Binding-site contacts:
Ligand atom N6 contacts residue LEU176 of chain 1.A at 4.3 Å.
Ligand atom N9 contacts residue GLU124 of chain 1.A at 2.9 Å (salt-bridge).
Ligand atom C6 contacts residue VAL60 of chain 1.A at 4.1 Å (hydrophobic).
Ligand atom C2 contacts residue VAL126 of chain 1.A at 3.4 Å (hydrophobic).
Ligand atom C2 contacts residue ALA73 of chain 1.A at 4.2 Å (hydrophobic).
Ligand atom N1 contacts residue VAL126 of chain 1.A at 4.3 Å.
Ligand atom N3 contacts residue ALA73 of chain 1.A at 3.6 Å.
Ligand atom N9 contacts residue VAL107 of chain 1.A at 3.7 Å.
Ligand atom N7 contacts residue MET123 of chain 1.A at 3.9 Å.
Ligand atom N1 contacts residue LEU176 of chain 1.A at 3.5 Å.
Ligand atom N7 contacts residue THR186 of chain 1.A at 3.6 Å.
Ligand atom C6 contacts residue LEU176 of chain 1.A at 4.0 Å (hydrophobic).
Ligand atom C5 contacts residue VAL60 of chain 1.A at 4.2 Å (hydrophobic).
Ligand atom C5 contacts residue ALA73 of chain 1.A at 3.8 Å (hydrophobic).
Ligand atom N9 contacts residue ALA73 of chain 1.A at 3.5 Å.
Ligand atom C2 contacts residue PHE330 of chain 1.A at 3.7 Å (hydrophobic).
Ligand atom N6 contacts residue VAL60 of chain 1.A at 4.0 Å.
Ligand atom N9 contacts residue VAL126 of chain 1.A at 4.1 Å.
Ligand atom C2 contacts residue LEU176 of chain 1.A at 3.7 Å (hydrophobic).
Ligand atom C2 contacts residue LEU52 of chain 1.A at 3.9 Å (hydrophobic).
Ligand atom N3 contacts residue GLU124 of chain 1.A at 3.8 Å.
Ligand atom C4 contacts residue VAL126 of chain 1.A at 4.0 Å (hydrophobic).
Ligand atom N3 contacts residue TYR125 of chain 1.A at 3.8 Å.
Ligand atom C4 contacts residue ALA73 of chain 1.A at 3.4 Å (hydrophobic).
Ligand atom N9 contacts residue THR186 of chain 1.A at 4.3 Å.
Ligand atom N9 contacts residue MET123 of chain 1.A at 4.1 Å.
Ligand atom C8 contacts residue GLU124 of chain 1.A at 4.0 Å.
Ligand atom C8 contacts residue THR186 of chain 1.A at 3.7 Å.
Ligand atom N7 contacts residue VAL60 of chain 1.A at 4.3 Å.
Ligand atom C4 contacts residue GLU124 of chain 1.A at 3.7 Å.
Ligand atom C8 contacts residue VAL107 of chain 1.A at 3.9 Å (hydrophobic).
Ligand atom N7 contacts residue ALA73 of chain 1.A at 4.1 Å.
Ligand atom C8 contacts residue MET123 of chain 1.A at 3.5 Å (hydrophobic).
Ligand atom N3 contacts residue VAL126 of chain 1.A at 2.9 Å (h-bond).
Ligand atom N1 contacts residue LEU52 of chain 1.A at 3.9 Å.
Ligand atom C8 contacts residue ALA73 of chain 1.A at 3.9 Å (hydrophobic).
Ligand atom C5 contacts residue THR186 of chain 1.A at 4.1 Å.
Ligand atom C5 contacts residue LEU176 of chain 1.A at 4.3 Å (hydrophobic).
Ligand atom C2 contacts residue TYR125 of chain 1.A at 3.8 Å (hydrophobic).
Ligand atom N1 contacts residue PHE330 of chain 1.A at 3.6 Å.

Sequence of chain 1.A:
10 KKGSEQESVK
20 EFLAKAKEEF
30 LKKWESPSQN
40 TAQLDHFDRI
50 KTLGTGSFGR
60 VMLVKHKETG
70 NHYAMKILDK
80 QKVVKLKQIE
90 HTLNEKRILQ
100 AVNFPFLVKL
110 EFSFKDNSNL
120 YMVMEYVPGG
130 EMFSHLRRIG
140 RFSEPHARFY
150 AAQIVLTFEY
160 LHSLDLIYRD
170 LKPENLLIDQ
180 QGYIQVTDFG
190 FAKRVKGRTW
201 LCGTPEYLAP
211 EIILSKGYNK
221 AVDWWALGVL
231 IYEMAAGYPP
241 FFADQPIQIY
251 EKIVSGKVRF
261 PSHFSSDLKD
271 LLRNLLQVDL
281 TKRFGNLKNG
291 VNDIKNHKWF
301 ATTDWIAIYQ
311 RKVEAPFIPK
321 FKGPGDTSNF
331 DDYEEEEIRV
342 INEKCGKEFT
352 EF

A small-molecule ligand and the protein it binds are described below.
Small molecule (SMILES): Nc1ncnc2[nH]cnc12